Sequence of chain 1.A:
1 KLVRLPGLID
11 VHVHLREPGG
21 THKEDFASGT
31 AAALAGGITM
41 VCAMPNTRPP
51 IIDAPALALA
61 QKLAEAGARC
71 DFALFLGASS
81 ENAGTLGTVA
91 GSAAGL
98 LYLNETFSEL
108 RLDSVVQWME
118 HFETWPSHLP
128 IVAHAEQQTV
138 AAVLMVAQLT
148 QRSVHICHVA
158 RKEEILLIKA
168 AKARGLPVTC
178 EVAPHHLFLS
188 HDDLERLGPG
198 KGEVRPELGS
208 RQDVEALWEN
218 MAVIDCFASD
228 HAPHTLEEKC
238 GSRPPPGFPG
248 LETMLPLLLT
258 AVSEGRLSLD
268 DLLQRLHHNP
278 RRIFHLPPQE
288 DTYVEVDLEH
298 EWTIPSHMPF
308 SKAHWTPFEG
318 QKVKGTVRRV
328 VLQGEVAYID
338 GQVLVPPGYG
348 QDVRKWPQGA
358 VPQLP

Binding-site contacts:
Ligand atom O4 contacts residue THR103 of chain 1.A at 2.5 Å (h-bond).
Ligand atom C2 contacts residue PRO243 of chain 1.A at 3.5 Å (hydrophobic).
Ligand atom C6 contacts residue HIS14 of chain 1.A at 3.9 Å.
Ligand atom N3 contacts residue THR103 of chain 1.A at 2.7 Å (h-bond).
Ligand atom O4 contacts residue ZN1 of chain 1.I at 2.5 Å.
Ligand atom C7 contacts residue PRO243 of chain 1.A at 4.0 Å (hydrophobic).
Ligand atom O71 contacts residue PRO243 of chain 1.A at 3.1 Å (h-bond).
Ligand atom N1 contacts residue PRO243 of chain 1.A at 3.0 Å (h-bond).
Ligand atom O72 contacts residue ARG16 of chain 1.A at 2.9 Å (salt-bridge).
Ligand atom O71 contacts residue ARG16 of chain 1.A at 2.8 Å (salt-bridge).
Ligand atom N1 contacts residue ALA229 of chain 1.A at 3.6 Å.
Ligand atom O71 contacts residue PHE104 of chain 1.A at 3.3 Å.
Ligand atom N3 contacts residue ARG202 of chain 1.A at 3.0 Å (salt-bridge).
Ligand atom O72 contacts residue ASN46 of chain 1.A at 2.9 Å (h-bond).
Ligand atom O2 contacts residue GLY244 of chain 1.A at 3.1 Å (h-bond).
Ligand atom C2 contacts residue ARG202 of chain 1.A at 3.5 Å.
Ligand atom C7 contacts residue ASN46 of chain 1.A at 4.0 Å.
Ligand atom O72 contacts residue HIS14 of chain 1.A at 3.1 Å (h-bond).
Ligand atom C4 contacts residue ZN1 of chain 1.I at 3.3 Å.
Ligand atom N1 contacts residue GLY244 of chain 1.A at 3.6 Å.
Ligand atom O4 contacts residue HIS131 of chain 1.A at 2.9 Å (h-bond).
Ligand atom C7 contacts residue ALA229 of chain 1.A at 3.7 Å (hydrophobic).
Ligand atom C2 contacts residue GLY244 of chain 1.A at 3.8 Å.
Ligand atom O2 contacts residue PRO243 of chain 1.A at 3.1 Å.
Ligand atom C2 contacts residue THR103 of chain 1.A at 3.6 Å.
Ligand atom C5 contacts residue HIS14 of chain 1.A at 3.8 Å.
Ligand atom C7 contacts residue PHE104 of chain 1.A at 3.5 Å (hydrophobic).
Ligand atom O71 contacts residue ALA229 of chain 1.A at 3.6 Å.
Ligand atom O71 contacts residue HIS231 of chain 1.A at 3.1 Å (h-bond).
Ligand atom C5 contacts residue THR103 of chain 1.A at 3.4 Å.
Ligand atom C6 contacts residue ALA229 of chain 1.A at 3.8 Å (hydrophobic).
Ligand atom C7 contacts residue ARG16 of chain 1.A at 3.4 Å.
Ligand atom O4 contacts residue KCX97 of chain 1.A at 3.8 Å.
Ligand atom C4 contacts residue ARG202 of chain 1.A at 4.0 Å.
Ligand atom O2 contacts residue VAL201 of chain 1.A at 3.6 Å.
Ligand atom C5 contacts residue ZN1 of chain 1.H at 3.6 Å.
Ligand atom O2 contacts residue ARG202 of chain 1.A at 2.9 Å (salt-bridge).
Ligand atom C4 contacts residue THR103 of chain 1.A at 2.5 Å.
Ligand atom C4 contacts residue HIS131 of chain 1.A at 4.0 Å.
Ligand atom O72 contacts residue PHE104 of chain 1.A at 3.4 Å.

The protein below binds the small molecule below.
Small molecule (SMILES): O=C1C[C@@H](C(=O)O)NC(=O)N1